Binding-site contacts:
Ligand atom C18 contacts residue PHE193 of chain 1.A at 3.5 Å (hydrophobic).
Ligand atom N29 contacts residue PHE193 of chain 1.A at 3.7 Å.
Ligand atom C25 contacts residue ASP219 of chain 1.A at 3.7 Å.
Ligand atom C1 contacts residue TYR188 of chain 1.A at 3.8 Å (hydrophobic).
Ligand atom N24 contacts residue ASP219 of chain 1.A at 3.2 Å (salt-bridge).
Ligand atom C6 contacts residue TYR188 of chain 1.A at 3.5 Å (hydrophobic).
Ligand atom N29 contacts residue TYR18 of chain 1.B at 3.4 Å (h-bond).
Ligand atom C22 contacts residue TYR18 of chain 1.B at 3.6 Å (hydrophobic).
Ligand atom C15 contacts residue VAL242 of chain 1.A at 3.4 Å (hydrophobic).
Ligand atom C22 contacts residue PHE193 of chain 1.A at 3.4 Å (hydrophobic).
Ligand atom C26 contacts residue TYR18 of chain 1.B at 3.5 Å (hydrophobic).
Ligand atom C17 contacts residue SER275 of chain 1.A at 3.6 Å.
Ligand atom C27 contacts residue PHE193 of chain 1.A at 3.8 Å (hydrophobic).
Ligand atom N24 contacts residue TYR18 of chain 1.B at 3.6 Å.
Ligand atom O12 contacts residue TYR188 of chain 1.A at 3.1 Å (h-bond).
Ligand atom C21 contacts residue SER241 of chain 1.A at 3.4 Å.
Ligand atom N24 contacts residue PHE193 of chain 1.A at 3.3 Å.
Ligand atom O13 contacts residue ILE309 of chain 1.A at 3.4 Å.
Ligand atom O23 contacts residue TYR18 of chain 1.B at 3.6 Å.
Ligand atom C17 contacts residue ILE351 of chain 1.A at 3.7 Å (hydrophobic).
Ligand atom C26 contacts residue ASP219 of chain 1.A at 3.3 Å.
Ligand atom N14 contacts residue HIS191 of chain 1.A at 3.3 Å (h-bond).
Ligand atom C19 contacts residue ALA244 of chain 1.A at 3.6 Å (hydrophobic).
Ligand atom O23 contacts residue ARG311 of chain 1.A at 3.2 Å (salt-bridge).
Ligand atom C25 contacts residue PHE193 of chain 1.A at 3.7 Å (hydrophobic).
Ligand atom C27 contacts residue TYR18 of chain 1.B at 3.7 Å (hydrophobic).
Ligand atom O23 contacts residue PHE193 of chain 1.A at 3.6 Å.
Ligand atom C21 contacts residue HIS191 of chain 1.A at 3.6 Å.
Ligand atom C27 contacts residue ASP16 of chain 1.B at 3.6 Å.
Ligand atom C20 contacts residue ASP219 of chain 1.A at 3.5 Å.
Ligand atom C30 contacts residue PHE193 of chain 1.A at 3.5 Å (hydrophobic).
Ligand atom C19 contacts residue PHE193 of chain 1.A at 3.6 Å (hydrophobic).
Ligand atom C10 contacts residue VAL242 of chain 1.A at 3.8 Å (hydrophobic).
Ligand atom C18 contacts residue SER275 of chain 1.A at 3.6 Å.
Ligand atom O12 contacts residue ALA379 of chain 1.A at 3.8 Å.
Ligand atom C28 contacts residue TYR18 of chain 1.B at 3.6 Å (hydrophobic).
Ligand atom C30 contacts residue TYR18 of chain 1.B at 3.6 Å (hydrophobic).
Ligand atom C27 contacts residue ARG196 of chain 1.A at 3.5 Å.
Ligand atom C25 contacts residue TYR18 of chain 1.B at 3.6 Å (hydrophobic).
Ligand atom C28 contacts residue ARG196 of chain 1.A at 3.1 Å.

Sequence of chain 1.B:
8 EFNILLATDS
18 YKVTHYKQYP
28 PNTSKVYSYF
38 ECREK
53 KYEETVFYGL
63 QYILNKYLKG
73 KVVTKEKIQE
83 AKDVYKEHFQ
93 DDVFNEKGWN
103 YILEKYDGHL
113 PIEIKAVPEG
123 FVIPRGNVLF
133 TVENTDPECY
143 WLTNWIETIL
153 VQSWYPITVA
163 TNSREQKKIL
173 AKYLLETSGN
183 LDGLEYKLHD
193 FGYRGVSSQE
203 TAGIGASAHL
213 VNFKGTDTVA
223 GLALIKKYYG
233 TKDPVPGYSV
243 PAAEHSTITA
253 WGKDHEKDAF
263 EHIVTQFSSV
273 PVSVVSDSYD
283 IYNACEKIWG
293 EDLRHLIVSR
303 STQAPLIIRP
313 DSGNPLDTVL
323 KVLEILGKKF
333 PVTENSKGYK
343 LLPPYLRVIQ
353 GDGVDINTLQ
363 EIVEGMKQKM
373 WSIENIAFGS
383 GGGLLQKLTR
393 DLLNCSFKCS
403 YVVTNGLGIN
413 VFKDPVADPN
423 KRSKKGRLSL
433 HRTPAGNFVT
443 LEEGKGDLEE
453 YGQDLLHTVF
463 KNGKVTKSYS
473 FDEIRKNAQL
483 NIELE

Sequence of chain 1.A:
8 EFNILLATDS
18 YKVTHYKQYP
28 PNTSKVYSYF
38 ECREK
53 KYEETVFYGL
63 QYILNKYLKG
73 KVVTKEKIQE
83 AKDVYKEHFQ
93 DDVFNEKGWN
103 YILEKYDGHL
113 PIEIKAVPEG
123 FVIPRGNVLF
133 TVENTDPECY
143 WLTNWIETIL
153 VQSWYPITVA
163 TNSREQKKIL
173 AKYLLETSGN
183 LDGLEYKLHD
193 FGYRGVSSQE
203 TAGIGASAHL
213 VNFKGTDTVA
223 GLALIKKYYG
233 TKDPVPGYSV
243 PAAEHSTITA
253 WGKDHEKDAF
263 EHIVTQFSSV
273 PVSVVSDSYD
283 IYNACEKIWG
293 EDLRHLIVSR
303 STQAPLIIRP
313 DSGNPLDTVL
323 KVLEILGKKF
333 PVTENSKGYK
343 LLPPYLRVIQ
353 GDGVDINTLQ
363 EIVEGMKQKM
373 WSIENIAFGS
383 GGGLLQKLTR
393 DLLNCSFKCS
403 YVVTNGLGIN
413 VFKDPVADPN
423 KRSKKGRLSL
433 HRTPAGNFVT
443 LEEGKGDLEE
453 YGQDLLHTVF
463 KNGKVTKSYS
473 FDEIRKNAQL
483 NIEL

A small-molecule ligand and the protein it binds are described below.
Small molecule (SMILES): CC(C)(C)c1ccc(S(=O)(=O)NCc2ccc(C(=O)Nc3cccnc3)cc2)cc1